Sequence of chain 1.D:
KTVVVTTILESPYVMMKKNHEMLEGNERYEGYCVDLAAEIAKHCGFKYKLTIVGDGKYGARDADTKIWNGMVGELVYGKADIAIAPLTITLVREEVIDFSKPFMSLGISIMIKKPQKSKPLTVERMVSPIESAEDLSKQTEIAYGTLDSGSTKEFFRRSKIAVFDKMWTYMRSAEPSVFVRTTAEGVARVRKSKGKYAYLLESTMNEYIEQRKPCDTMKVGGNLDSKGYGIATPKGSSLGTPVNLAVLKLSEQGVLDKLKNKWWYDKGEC

Sequence of chain 1.A:
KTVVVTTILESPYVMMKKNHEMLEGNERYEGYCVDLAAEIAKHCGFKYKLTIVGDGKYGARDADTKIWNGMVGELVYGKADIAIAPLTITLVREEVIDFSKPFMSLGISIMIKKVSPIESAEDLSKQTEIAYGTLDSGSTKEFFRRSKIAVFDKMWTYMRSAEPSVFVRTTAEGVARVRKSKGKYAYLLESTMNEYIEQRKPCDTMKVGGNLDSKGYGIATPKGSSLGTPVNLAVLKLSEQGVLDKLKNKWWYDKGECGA

Binding-site contacts:
Ligand atom N3 contacts residue SER750 of chain 1.A at 3.1 Å (h-bond).
Ligand atom C4 contacts residue LYS751 of chain 1.A at 3.7 Å.
Ligand atom C3 contacts residue GLY752 of chain 1.A at 3.3 Å.
Ligand atom C10 contacts residue SER775 of chain 1.D at 3.9 Å.
Ligand atom C7 contacts residue ILE502 of chain 1.A at 3.6 Å (hydrophobic).
Ligand atom C14 contacts residue SER775 of chain 1.D at 3.6 Å.
Ligand atom C13 contacts residue PHE516 of chain 1.D at 3.8 Å (hydrophobic).
Ligand atom C12 contacts residue PHE516 of chain 1.D at 3.9 Å (hydrophobic).
Ligand atom N2 contacts residue SER775 of chain 1.D at 3.1 Å (h-bond).
Ligand atom C1 contacts residue PRO515 of chain 1.D at 3.3 Å (hydrophobic).
Ligand atom C12 contacts residue SER750 of chain 1.A at 3.7 Å.
Ligand atom C10 contacts residue SER750 of chain 1.A at 3.7 Å.
Ligand atom C8 contacts residue PRO515 of chain 1.D at 3.3 Å (hydrophobic).
Ligand atom C14 contacts residue SER750 of chain 1.A at 3.8 Å.
Ligand atom O2 contacts residue MET517 of chain 1.D at 3.3 Å.
Ligand atom C6 contacts residue SER775 of chain 1.D at 3.5 Å.
Ligand atom O3 contacts residue MET517 of chain 1.D at 3.3 Å.
Ligand atom C7 contacts residue LEU772 of chain 1.D at 3.6 Å (hydrophobic).
Ligand atom C11 contacts residue MET517 of chain 1.D at 3.6 Å (hydrophobic).
Ligand atom C5 contacts residue ILE502 of chain 1.A at 3.9 Å (hydrophobic).
Ligand atom CL contacts residue LEU780 of chain 1.D at 3.6 Å.
Ligand atom C9 contacts residue SER750 of chain 1.A at 3.7 Å.
Ligand atom O2 contacts residue SER518 of chain 1.D at 3.1 Å (h-bond).
Ligand atom C4 contacts residue GLY752 of chain 1.A at 3.4 Å.
Ligand atom O1 contacts residue LYS751 of chain 1.A at 3.7 Å.
Ligand atom C4 contacts residue ILE502 of chain 1.A at 3.6 Å (hydrophobic).
Ligand atom C11 contacts residue SER518 of chain 1.D at 3.4 Å.
Ligand atom C5 contacts residue LEU772 of chain 1.D at 3.7 Å (hydrophobic).
Ligand atom C11 contacts residue SER750 of chain 1.A at 3.7 Å.
Ligand atom CL contacts residue ASP781 of chain 1.D at 3.2 Å.
Ligand atom S1 contacts residue PRO515 of chain 1.D at 3.8 Å.
Ligand atom O3 contacts residue SER518 of chain 1.D at 3.1 Å (h-bond).
Ligand atom C13 contacts residue SER750 of chain 1.A at 3.8 Å.
Ligand atom N1 contacts residue PRO515 of chain 1.D at 2.8 Å (h-bond).
Ligand atom O2 contacts residue PRO515 of chain 1.D at 3.4 Å.
Ligand atom N2 contacts residue SER750 of chain 1.A at 3.5 Å (h-bond).
Ligand atom C7 contacts residue LYS514 of chain 1.D at 3.7 Å.
Ligand atom O4 contacts residue MET517 of chain 1.D at 3.9 Å.
Ligand atom N2 contacts residue PRO515 of chain 1.D at 3.5 Å (h-bond).
Ligand atom C3 contacts residue LYS751 of chain 1.A at 3.6 Å.

A protein and the small-molecule ligand that binds it are described below.
Small molecule (SMILES): NS(=O)(=O)c1cc2c(cc1Cl)N[C@H]([C@H]1C[C@H]3C=C[C@@H]1C3)NS2(=O)=O